Binding-site contacts:
Ligand atom O5 contacts residue ASN16 of chain 3.A at 2.5 Å (h-bond).
Ligand atom O7 contacts residue ASN16 of chain 3.A at 3.7 Å.
Ligand atom C7 contacts residue ASN16 of chain 3.A at 3.4 Å.
Ligand atom C8 contacts residue ASN16 of chain 3.A at 4.1 Å.
Ligand atom C4 contacts residue ASN16 of chain 3.A at 4.2 Å.
Ligand atom O4 contacts residue NAG1 of chain 3.D at 4.0 Å.
Ligand atom O7 contacts residue THR18 of chain 3.A at 3.6 Å (h-bond).
Ligand atom C3 contacts residue ASN16 of chain 3.A at 3.8 Å.
Ligand atom C1 contacts residue ASN16 of chain 3.A at 1.5 Å.
Ligand atom C2 contacts residue ASN16 of chain 3.A at 2.4 Å.
Ligand atom N2 contacts residue ASN16 of chain 3.A at 2.6 Å (h-bond).
Ligand atom C5 contacts residue ASN16 of chain 3.A at 3.7 Å.
Ligand atom C3 contacts residue NAG1 of chain 3.D at 4.1 Å.
Ligand atom O3 contacts residue NAG1 of chain 3.D at 4.4 Å.

Sequence of chain 3.A:
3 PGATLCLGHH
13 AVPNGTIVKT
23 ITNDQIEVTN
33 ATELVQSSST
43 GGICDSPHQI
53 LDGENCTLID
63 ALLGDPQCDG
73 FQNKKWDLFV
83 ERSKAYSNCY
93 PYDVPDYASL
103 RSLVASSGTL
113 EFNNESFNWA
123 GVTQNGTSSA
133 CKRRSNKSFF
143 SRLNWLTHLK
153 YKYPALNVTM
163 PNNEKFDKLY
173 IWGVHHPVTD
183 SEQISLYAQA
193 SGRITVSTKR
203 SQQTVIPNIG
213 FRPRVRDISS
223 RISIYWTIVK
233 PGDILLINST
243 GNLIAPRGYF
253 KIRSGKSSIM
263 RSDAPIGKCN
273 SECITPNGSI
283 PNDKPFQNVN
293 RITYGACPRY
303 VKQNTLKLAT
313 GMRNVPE

The protein below binds the small molecule below.
Small molecule (SMILES): CC(=O)N[C@@H]1[C@@H](O)[C@H](O)[C@@H](CO)O[C@H]1O